Binding-site contacts:
Ligand atom CAV contacts residue VAL192 of chain 14.A at 3.9 Å (hydrophobic).
Ligand atom CAG contacts residue TRP203 of chain 14.A at 3.9 Å (hydrophobic).
Ligand atom OAS contacts residue MET195 of chain 14.A at 3.1 Å.
Ligand atom CAF contacts residue ASN228 of chain 14.A at 3.2 Å.
Ligand atom CAQ contacts residue TYR201 of chain 14.A at 3.7 Å (hydrophobic).
Ligand atom CAG contacts residue ASP112 of chain 14.A at 3.5 Å.
Ligand atom NAY contacts residue TRP203 of chain 14.A at 3.7 Å.
Ligand atom CAL contacts residue PHE135 of chain 14.A at 3.7 Å (hydrophobic).
Ligand atom CAK contacts residue MET195 of chain 14.A at 3.8 Å (hydrophobic).
Ligand atom CAW contacts residue TRP203 of chain 14.A at 3.4 Å (hydrophobic).
Ligand atom CAD contacts residue ASN228 of chain 14.A at 3.5 Å.
Ligand atom CAJ contacts residue PHE135 of chain 14.A at 3.8 Å (hydrophobic).
Ligand atom CAV contacts residue MET195 of chain 14.A at 3.9 Å (hydrophobic).
Ligand atom CAG contacts residue THR114 of chain 14.A at 3.9 Å.
Ligand atom CAA contacts residue PHE135 of chain 14.A at 3.8 Å (hydrophobic).
Ligand atom CAV contacts residue ILE111 of chain 14.A at 3.9 Å (hydrophobic).
Ligand atom OAB contacts residue ASP112 of chain 14.A at 3.6 Å.
Ligand atom CAP contacts residue TYR201 of chain 14.A at 3.5 Å (hydrophobic).
Ligand atom CAE contacts residue ASP112 of chain 14.A at 3.6 Å.
Ligand atom CAI contacts residue ILE24 of chain 14.C at 3.7 Å (hydrophobic).
Ligand atom CAQ contacts residue ASN228 of chain 14.A at 3.6 Å.
Ligand atom CAI contacts residue PHE155 of chain 14.A at 3.5 Å (hydrophobic).
Ligand atom CAM contacts residue MET195 of chain 14.A at 4.0 Å (hydrophobic).
Ligand atom CAL contacts residue ILE111 of chain 14.A at 3.5 Å (hydrophobic).
Ligand atom CAF contacts residue TRP203 of chain 14.A at 3.6 Å (hydrophobic).
Ligand atom CAE contacts residue THR114 of chain 14.A at 3.5 Å.
Ligand atom CAH contacts residue VAL192 of chain 14.A at 3.9 Å (hydrophobic).
Ligand atom CAQ contacts residue TRP203 of chain 14.A at 3.4 Å (hydrophobic).
Ligand atom OAB contacts residue TRP203 of chain 14.A at 3.7 Å.
Ligand atom CAX contacts residue ILE111 of chain 14.A at 3.9 Å (hydrophobic).
Ligand atom NAZ contacts residue TRP203 of chain 14.A at 3.2 Å.
Ligand atom CAW contacts residue ASN228 of chain 14.A at 3.7 Å.
Ligand atom CAK contacts residue PHE155 of chain 14.A at 3.5 Å (hydrophobic).
Ligand atom OAS contacts residue VAL192 of chain 14.A at 3.9 Å.
Ligand atom OAB contacts residue ILE113 of chain 14.A at 3.3 Å (h-bond).
Ligand atom CAF contacts residue GLN202 of chain 14.A at 3.6 Å.
Ligand atom CAM contacts residue ILE111 of chain 14.A at 3.6 Å (hydrophobic).
Ligand atom CAD contacts residue GLN202 of chain 14.A at 3.6 Å.
Ligand atom CAT contacts residue TRP203 of chain 14.A at 3.4 Å (hydrophobic).
Ligand atom NAZ contacts residue ASN228 of chain 14.A at 3.9 Å.

Sequence of chain 14.A:
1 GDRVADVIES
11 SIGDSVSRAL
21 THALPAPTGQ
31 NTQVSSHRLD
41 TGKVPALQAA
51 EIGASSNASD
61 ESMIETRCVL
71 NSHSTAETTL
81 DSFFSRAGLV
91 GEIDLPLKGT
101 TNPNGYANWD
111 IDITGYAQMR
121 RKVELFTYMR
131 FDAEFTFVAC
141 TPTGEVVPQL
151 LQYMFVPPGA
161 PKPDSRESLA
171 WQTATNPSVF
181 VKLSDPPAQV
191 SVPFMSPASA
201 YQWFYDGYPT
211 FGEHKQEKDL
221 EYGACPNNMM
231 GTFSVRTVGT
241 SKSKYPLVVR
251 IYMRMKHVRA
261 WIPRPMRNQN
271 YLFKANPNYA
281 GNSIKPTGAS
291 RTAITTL

Sequence of chain 14.C:
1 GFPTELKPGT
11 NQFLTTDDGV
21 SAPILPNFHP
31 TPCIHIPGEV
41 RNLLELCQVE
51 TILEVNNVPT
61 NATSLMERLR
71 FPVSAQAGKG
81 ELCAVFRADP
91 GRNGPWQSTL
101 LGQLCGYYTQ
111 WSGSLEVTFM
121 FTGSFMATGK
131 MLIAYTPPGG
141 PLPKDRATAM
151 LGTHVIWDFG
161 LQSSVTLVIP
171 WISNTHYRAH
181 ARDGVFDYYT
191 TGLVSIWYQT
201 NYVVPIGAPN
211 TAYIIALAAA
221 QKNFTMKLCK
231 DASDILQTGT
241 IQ

This small molecule binds to this protein.
Small molecule (SMILES): C[C@H](CCOc1ccc(I)cc1)CCN1CCN(c2ccncc2)C1=O